Sequence of chain 1.B:
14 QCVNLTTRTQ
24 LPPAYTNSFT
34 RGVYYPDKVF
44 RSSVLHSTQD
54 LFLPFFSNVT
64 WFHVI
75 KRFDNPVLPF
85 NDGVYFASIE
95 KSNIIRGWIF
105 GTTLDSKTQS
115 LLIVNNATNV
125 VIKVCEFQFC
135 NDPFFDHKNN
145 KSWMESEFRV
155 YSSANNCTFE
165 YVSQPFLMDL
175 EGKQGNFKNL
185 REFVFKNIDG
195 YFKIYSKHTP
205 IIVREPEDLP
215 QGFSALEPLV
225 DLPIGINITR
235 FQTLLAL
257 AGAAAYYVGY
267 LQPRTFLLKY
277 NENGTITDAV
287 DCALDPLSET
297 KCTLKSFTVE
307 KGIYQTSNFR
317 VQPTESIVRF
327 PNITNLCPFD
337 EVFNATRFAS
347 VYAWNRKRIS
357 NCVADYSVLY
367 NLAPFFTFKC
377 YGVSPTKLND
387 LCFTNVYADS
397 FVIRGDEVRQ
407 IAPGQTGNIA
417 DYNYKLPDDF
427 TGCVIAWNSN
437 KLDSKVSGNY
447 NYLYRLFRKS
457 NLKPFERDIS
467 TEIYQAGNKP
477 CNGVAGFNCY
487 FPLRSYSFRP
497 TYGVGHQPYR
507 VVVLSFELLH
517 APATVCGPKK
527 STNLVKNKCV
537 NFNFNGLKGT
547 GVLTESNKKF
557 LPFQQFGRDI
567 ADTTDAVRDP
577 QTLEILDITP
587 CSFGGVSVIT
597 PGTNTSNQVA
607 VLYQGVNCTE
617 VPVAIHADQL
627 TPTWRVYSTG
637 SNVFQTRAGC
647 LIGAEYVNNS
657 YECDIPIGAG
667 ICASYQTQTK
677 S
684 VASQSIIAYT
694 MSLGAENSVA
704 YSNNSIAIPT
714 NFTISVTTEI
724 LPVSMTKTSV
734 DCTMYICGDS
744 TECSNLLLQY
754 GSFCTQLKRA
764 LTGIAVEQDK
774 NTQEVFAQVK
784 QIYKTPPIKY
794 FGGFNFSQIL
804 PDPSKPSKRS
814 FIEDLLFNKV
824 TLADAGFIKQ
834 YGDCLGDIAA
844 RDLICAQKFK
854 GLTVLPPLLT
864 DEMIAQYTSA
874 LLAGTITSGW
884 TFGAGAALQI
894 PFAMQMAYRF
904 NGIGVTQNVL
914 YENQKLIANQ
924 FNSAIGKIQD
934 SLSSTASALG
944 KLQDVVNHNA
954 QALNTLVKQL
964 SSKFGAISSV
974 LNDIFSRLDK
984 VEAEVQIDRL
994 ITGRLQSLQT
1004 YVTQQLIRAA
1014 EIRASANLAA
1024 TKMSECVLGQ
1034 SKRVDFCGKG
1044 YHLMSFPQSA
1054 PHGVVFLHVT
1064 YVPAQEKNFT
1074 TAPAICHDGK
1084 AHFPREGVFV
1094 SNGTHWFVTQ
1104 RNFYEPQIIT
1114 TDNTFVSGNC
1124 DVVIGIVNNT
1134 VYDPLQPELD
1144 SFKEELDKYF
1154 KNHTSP

Binding-site contacts:
Ligand atom C3 contacts residue ASN714 of chain 1.B at 3.8 Å.
Ligand atom C1 contacts residue GLN1068 of chain 1.B at 3.7 Å.
Ligand atom O4 contacts residue LEU919 of chain 1.B at 4.3 Å.
Ligand atom O7 contacts residue GLN1068 of chain 1.B at 3.4 Å (h-bond).
Ligand atom N2 contacts residue ASN714 of chain 1.B at 3.0 Å (h-bond).
Ligand atom C3 contacts residue LEU919 of chain 1.B at 4.4 Å (hydrophobic).
Ligand atom C5 contacts residue LEU919 of chain 1.B at 4.1 Å (hydrophobic).
Ligand atom C4 contacts residue ASN714 of chain 1.B at 4.2 Å.
Ligand atom C1 contacts residue LEU919 of chain 1.B at 4.1 Å (hydrophobic).
Ligand atom C7 contacts residue ASN714 of chain 1.B at 3.2 Å.
Ligand atom O7 contacts residue ASN714 of chain 1.B at 3.1 Å (h-bond).
Ligand atom O5 contacts residue ASN714 of chain 1.B at 2.3 Å (h-bond).
Ligand atom C5 contacts residue ASN714 of chain 1.B at 3.7 Å.
Ligand atom C1 contacts residue ASN714 of chain 1.B at 1.4 Å.
Ligand atom C8 contacts residue ASN714 of chain 1.B at 4.4 Å.
Ligand atom C7 contacts residue LEU919 of chain 1.B at 4.0 Å (hydrophobic).
Ligand atom O5 contacts residue GLN1068 of chain 1.B at 3.7 Å.
Ligand atom C8 contacts residue LEU919 of chain 1.B at 4.0 Å (hydrophobic).
Ligand atom C2 contacts residue ASN714 of chain 1.B at 2.5 Å.
Ligand atom O6 contacts residue GLN923 of chain 1.B at 3.6 Å (h-bond).
Ligand atom C2 contacts residue GLN1068 of chain 1.B at 4.1 Å.
Ligand atom O7 contacts residue LEU919 of chain 1.B at 3.8 Å.
Ligand atom O6 contacts residue LEU919 of chain 1.B at 4.4 Å.
Ligand atom C8 contacts residue THR713 of chain 1.B at 4.4 Å.

This protein binds this small molecule.
Small molecule (SMILES): CC(=O)N[C@H]1[C@H](O[C@H]2[C@H](O)[C@@H](NC(C)=O)CO[C@@H]2CO)O[C@H](CO)[C@@H](O[C@H]2O[C@H](CO)[C@@H](O)[C@H](O)[C@@H]2O)[C@@H]1O